Sequence of chain 1.A:
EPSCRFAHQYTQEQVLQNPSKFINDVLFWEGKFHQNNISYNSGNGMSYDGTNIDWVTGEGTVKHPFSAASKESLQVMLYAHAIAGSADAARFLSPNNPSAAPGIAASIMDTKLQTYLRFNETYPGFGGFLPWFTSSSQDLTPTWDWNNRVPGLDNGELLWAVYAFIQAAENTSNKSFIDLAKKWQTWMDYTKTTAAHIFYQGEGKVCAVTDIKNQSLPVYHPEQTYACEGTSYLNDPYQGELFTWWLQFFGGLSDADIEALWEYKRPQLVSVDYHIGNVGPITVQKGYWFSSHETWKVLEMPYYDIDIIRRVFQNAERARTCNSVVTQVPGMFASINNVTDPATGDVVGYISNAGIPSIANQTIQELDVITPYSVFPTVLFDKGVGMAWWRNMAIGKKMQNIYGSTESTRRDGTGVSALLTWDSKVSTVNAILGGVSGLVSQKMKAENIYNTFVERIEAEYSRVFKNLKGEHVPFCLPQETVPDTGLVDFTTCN

This small molecule binds to this protein.
Small molecule (SMILES): CC(=O)N[C@@H]1[C@@H](O)[C@H](O)[C@@H](CO)O[C@H]1O

Binding-site contacts:
Ligand atom C8 contacts residue LEU128 of chain 1.A at 3.9 Å (hydrophobic).
Ligand atom O6 contacts residue PRO135 of chain 1.A at 4.3 Å.
Ligand atom C6 contacts residue TYR201 of chain 1.A at 4.3 Å (hydrophobic).
Ligand atom C7 contacts residue ASN131 of chain 1.A at 3.6 Å.
Ligand atom C5 contacts residue ASN131 of chain 1.A at 3.7 Å.
Ligand atom C2 contacts residue ASN131 of chain 1.A at 2.5 Å.
Ligand atom O5 contacts residue ASN131 of chain 1.A at 2.4 Å (h-bond).
Ligand atom C3 contacts residue TYR201 of chain 1.A at 3.8 Å (hydrophobic).
Ligand atom C8 contacts residue THR197 of chain 1.A at 3.9 Å.
Ligand atom O7 contacts residue ASN131 of chain 1.A at 4.0 Å.
Ligand atom C4 contacts residue ASN131 of chain 1.A at 4.3 Å.
Ligand atom C4 contacts residue TYR201 of chain 1.A at 4.5 Å (hydrophobic).
Ligand atom C8 contacts residue TYR201 of chain 1.A at 3.7 Å (hydrophobic).
Ligand atom C1 contacts residue TYR201 of chain 1.A at 3.8 Å (hydrophobic).
Ligand atom N2 contacts residue ASN131 of chain 1.A at 2.9 Å (h-bond).
Ligand atom O3 contacts residue TYR201 of chain 1.A at 4.3 Å.
Ligand atom C1 contacts residue ASN131 of chain 1.A at 1.4 Å.
Ligand atom C2 contacts residue TYR201 of chain 1.A at 4.2 Å (hydrophobic).
Ligand atom O4 contacts residue TYR201 of chain 1.A at 4.5 Å.
Ligand atom C8 contacts residue TRP198 of chain 1.A at 3.8 Å (hydrophobic).
Ligand atom C7 contacts residue TYR201 of chain 1.A at 4.3 Å (hydrophobic).
Ligand atom O7 contacts residue LEU128 of chain 1.A at 3.9 Å.
Ligand atom C5 contacts residue TYR201 of chain 1.A at 3.7 Å (hydrophobic).
Ligand atom C3 contacts residue ASN131 of chain 1.A at 3.8 Å.
Ligand atom N2 contacts residue TYR201 of chain 1.A at 3.5 Å.
Ligand atom C7 contacts residue LEU128 of chain 1.A at 4.1 Å (hydrophobic).
Ligand atom O5 contacts residue TYR201 of chain 1.A at 4.3 Å.